Sequence of chain 1.A:
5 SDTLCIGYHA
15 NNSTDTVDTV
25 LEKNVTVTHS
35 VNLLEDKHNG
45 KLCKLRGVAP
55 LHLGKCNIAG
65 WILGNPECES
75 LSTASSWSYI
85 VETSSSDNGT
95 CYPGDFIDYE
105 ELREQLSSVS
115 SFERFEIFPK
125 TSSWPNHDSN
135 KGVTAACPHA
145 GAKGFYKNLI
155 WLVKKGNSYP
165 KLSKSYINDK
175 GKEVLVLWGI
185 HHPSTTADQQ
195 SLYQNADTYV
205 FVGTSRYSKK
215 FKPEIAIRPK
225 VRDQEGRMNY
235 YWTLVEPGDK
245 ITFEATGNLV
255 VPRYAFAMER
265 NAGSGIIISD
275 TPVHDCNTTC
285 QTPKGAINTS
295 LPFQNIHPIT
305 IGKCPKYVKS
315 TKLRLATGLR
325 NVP

Binding-site contacts:
Ligand atom C3 contacts residue ASN16 of chain 1.A at 3.3 Å.
Ligand atom C7 contacts residue ASN16 of chain 1.A at 3.1 Å.
Ligand atom N2 contacts residue ASN16 of chain 1.A at 2.9 Å (h-bond).
Ligand atom C2 contacts residue ASN16 of chain 1.A at 2.5 Å.
Ligand atom C6 contacts residue ASN16 of chain 1.A at 4.3 Å.
Ligand atom C4 contacts residue ASN16 of chain 1.A at 3.8 Å.
Ligand atom C1 contacts residue ASN16 of chain 1.A at 1.3 Å.
Ligand atom C8 contacts residue ASN16 of chain 1.A at 3.2 Å.
Ligand atom O7 contacts residue ASN16 of chain 1.A at 3.8 Å.
Ligand atom O5 contacts residue ASN16 of chain 1.A at 2.3 Å (h-bond).
Ligand atom C5 contacts residue ASN16 of chain 1.A at 3.0 Å.

The protein below binds the small molecule below.
Small molecule (SMILES): CC(=O)N[C@@H]1[C@@H](O)[C@H](O)[C@@H](CO)O[C@H]1O